Binding-site contacts:
Ligand atom C6 contacts residue ASN250 of chain 1.A at 4.5 Å.
Ligand atom O7 contacts residue GLY251 of chain 1.A at 3.7 Å.
Ligand atom C7 contacts residue PRO254 of chain 1.A at 4.4 Å (hydrophobic).
Ligand atom C7 contacts residue ASN250 of chain 1.A at 4.0 Å.
Ligand atom C8 contacts residue PRO254 of chain 1.A at 3.6 Å (hydrophobic).
Ligand atom O7 contacts residue SER252 of chain 1.A at 3.5 Å (h-bond).
Ligand atom C8 contacts residue GLY253 of chain 1.A at 4.5 Å.
Ligand atom C8 contacts residue PHE249 of chain 1.A at 3.8 Å (hydrophobic).
Ligand atom C7 contacts residue PHE249 of chain 1.A at 4.3 Å (hydrophobic).
Ligand atom O5 contacts residue ASN250 of chain 1.A at 2.4 Å (h-bond).
Ligand atom O7 contacts residue GLY253 of chain 1.A at 3.4 Å.
Ligand atom C7 contacts residue GLY253 of chain 1.A at 4.3 Å.
Ligand atom N2 contacts residue ASN250 of chain 1.A at 2.8 Å (h-bond).
Ligand atom O3 contacts residue SER252 of chain 1.A at 4.1 Å.
Ligand atom C1 contacts residue ASN250 of chain 1.A at 1.4 Å.
Ligand atom N2 contacts residue GLY251 of chain 1.A at 3.9 Å.
Ligand atom C2 contacts residue ASN250 of chain 1.A at 2.4 Å.
Ligand atom O7 contacts residue PRO254 of chain 1.A at 3.8 Å.
Ligand atom C1 contacts residue GLY251 of chain 1.A at 4.3 Å.
Ligand atom C3 contacts residue ASN250 of chain 1.A at 3.7 Å.
Ligand atom C4 contacts residue ASN250 of chain 1.A at 4.1 Å.
Ligand atom C7 contacts residue GLY251 of chain 1.A at 3.9 Å.
Ligand atom C2 contacts residue GLY251 of chain 1.A at 3.6 Å.
Ligand atom C5 contacts residue ASN250 of chain 1.A at 3.6 Å.

This small molecule binds to this protein.
Small molecule (SMILES): CC(=O)N[C@@H]1[C@@H](O)[C@H](O)[C@@H](CO)O[C@H]1O

Sequence of chain 1.A:
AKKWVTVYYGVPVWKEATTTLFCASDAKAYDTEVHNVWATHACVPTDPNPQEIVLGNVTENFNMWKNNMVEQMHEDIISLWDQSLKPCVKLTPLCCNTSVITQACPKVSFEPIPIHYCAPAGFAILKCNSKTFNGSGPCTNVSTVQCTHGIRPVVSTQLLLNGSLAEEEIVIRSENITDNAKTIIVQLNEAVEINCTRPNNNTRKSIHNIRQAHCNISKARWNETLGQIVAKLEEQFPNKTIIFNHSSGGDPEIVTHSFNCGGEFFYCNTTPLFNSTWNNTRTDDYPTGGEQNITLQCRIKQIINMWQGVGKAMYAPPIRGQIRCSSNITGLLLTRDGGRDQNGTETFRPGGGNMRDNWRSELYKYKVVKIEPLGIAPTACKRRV